Binding-site contacts:
Ligand atom C1 contacts residue THR618 of chain 1.A at 3.6 Å.
Ligand atom O5 contacts residue ASN616 of chain 1.A at 2.4 Å (h-bond).
Ligand atom C5 contacts residue THR618 of chain 1.A at 4.2 Å.
Ligand atom C8 contacts residue ASN616 of chain 1.A at 3.6 Å.
Ligand atom C8 contacts residue GLN644 of chain 1.A at 3.7 Å.
Ligand atom C2 contacts residue ASN616 of chain 1.A at 2.6 Å.
Ligand atom C5 contacts residue ASN616 of chain 1.A at 3.8 Å.
Ligand atom O6 contacts residue THR618 of chain 1.A at 3.9 Å.
Ligand atom N2 contacts residue ASN616 of chain 1.A at 3.0 Å (h-bond).
Ligand atom C3 contacts residue ASN616 of chain 1.A at 3.9 Å.
Ligand atom O7 contacts residue ASN616 of chain 1.A at 3.2 Å (h-bond).
Ligand atom C4 contacts residue ASN616 of chain 1.A at 4.3 Å.
Ligand atom C1 contacts residue ASN616 of chain 1.A at 1.6 Å.
Ligand atom C7 contacts residue ASN616 of chain 1.A at 3.3 Å.
Ligand atom O5 contacts residue THR618 of chain 1.A at 3.5 Å (h-bond).

Sequence of chain 1.A:
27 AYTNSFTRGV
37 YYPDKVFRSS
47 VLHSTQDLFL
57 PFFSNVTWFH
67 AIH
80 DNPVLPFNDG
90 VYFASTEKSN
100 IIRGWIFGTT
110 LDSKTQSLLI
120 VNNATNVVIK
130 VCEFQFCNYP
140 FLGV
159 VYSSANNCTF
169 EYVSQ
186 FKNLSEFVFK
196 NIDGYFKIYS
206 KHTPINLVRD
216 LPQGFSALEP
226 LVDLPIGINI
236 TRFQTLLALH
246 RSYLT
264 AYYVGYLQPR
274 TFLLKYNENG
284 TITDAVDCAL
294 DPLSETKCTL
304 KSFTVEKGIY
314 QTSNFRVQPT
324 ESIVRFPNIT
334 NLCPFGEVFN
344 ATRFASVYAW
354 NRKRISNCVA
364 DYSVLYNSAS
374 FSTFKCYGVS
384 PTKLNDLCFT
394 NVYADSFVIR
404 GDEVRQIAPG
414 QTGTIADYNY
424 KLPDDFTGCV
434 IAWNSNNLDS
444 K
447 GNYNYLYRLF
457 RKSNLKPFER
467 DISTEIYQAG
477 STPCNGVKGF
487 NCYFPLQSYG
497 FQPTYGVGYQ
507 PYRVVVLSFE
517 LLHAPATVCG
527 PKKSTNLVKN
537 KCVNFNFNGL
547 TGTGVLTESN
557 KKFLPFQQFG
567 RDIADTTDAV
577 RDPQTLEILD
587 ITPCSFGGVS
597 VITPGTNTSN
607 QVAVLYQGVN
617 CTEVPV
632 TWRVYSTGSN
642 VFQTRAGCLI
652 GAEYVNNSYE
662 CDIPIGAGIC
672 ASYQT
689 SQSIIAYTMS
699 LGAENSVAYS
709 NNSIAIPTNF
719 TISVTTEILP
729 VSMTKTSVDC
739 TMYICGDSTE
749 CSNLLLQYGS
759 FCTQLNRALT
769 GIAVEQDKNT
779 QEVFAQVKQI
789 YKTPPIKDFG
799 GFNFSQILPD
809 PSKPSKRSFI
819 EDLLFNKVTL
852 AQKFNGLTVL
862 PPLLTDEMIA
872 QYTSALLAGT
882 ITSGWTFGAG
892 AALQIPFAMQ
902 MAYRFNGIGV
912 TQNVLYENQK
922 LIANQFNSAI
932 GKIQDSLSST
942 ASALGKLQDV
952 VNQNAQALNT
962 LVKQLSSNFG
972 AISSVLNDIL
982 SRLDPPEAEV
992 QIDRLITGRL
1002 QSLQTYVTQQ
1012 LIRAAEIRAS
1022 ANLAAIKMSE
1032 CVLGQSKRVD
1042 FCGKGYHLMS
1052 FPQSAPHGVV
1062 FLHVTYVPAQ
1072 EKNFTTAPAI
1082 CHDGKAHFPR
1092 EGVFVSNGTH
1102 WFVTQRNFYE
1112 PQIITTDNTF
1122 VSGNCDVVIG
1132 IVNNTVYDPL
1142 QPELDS

The protein below binds the small molecule below.
Small molecule (SMILES): CC(=O)N[C@@H]1[C@@H](O)[C@H](O)[C@@H](CO)O[C@H]1O